Binding-site contacts:
Ligand atom O3 contacts residue PHE106 of chain 1.A at 3.6 Å.
Ligand atom C35 contacts residue TYR89 of chain 1.A at 3.7 Å (hydrophobic).
Ligand atom C3 contacts residue TRP66 of chain 1.A at 3.5 Å (hydrophobic).
Ligand atom C5 contacts residue TRP66 of chain 1.A at 3.9 Å (hydrophobic).
Ligand atom O4 contacts residue PHE43 of chain 1.A at 3.5 Å.
Ligand atom C35 contacts residue ILE98 of chain 1.A at 3.7 Å (hydrophobic).
Ligand atom C45 contacts residue GLY88 of chain 1.A at 3.4 Å.
Ligand atom C27 contacts residue TYR89 of chain 1.A at 3.6 Å (hydrophobic).
Ligand atom O5 contacts residue ASP44 of chain 1.A at 3.3 Å (salt-bridge).
Ligand atom O2 contacts residue VAL62 of chain 1.A at 3.2 Å.
Ligand atom O4 contacts residue TYR33 of chain 1.A at 3.3 Å.
Ligand atom O4 contacts residue PHE106 of chain 1.A at 3.7 Å.
Ligand atom O4 contacts residue ASP44 of chain 1.A at 3.3 Å (salt-bridge).
Ligand atom C9 contacts residue ASP44 of chain 1.A at 3.7 Å.
Ligand atom C42 contacts residue TYR89 of chain 1.A at 3.3 Å (hydrophobic).
Ligand atom C2 contacts residue TYR89 of chain 1.A at 3.5 Å (hydrophobic).
Ligand atom C4 contacts residue TRP66 of chain 1.A at 3.6 Å (hydrophobic).
Ligand atom C41 contacts residue PHE53 of chain 1.A at 3.7 Å (hydrophobic).
Ligand atom C29 contacts residue TYR89 of chain 1.A at 3.8 Å (hydrophobic).
Ligand atom O3 contacts residue TYR89 of chain 1.A at 2.6 Å (h-bond).
Ligand atom C36 contacts residue ARG49 of chain 1.A at 3.7 Å.
Ligand atom C4 contacts residue PHE53 of chain 1.A at 3.5 Å (hydrophobic).
Ligand atom C30 contacts residue TYR89 of chain 1.A at 3.8 Å (hydrophobic).
Ligand atom C8 contacts residue TYR89 of chain 1.A at 3.4 Å (hydrophobic).
Ligand atom N7 contacts residue TYR89 of chain 1.A at 3.8 Å.
Ligand atom C1 contacts residue TYR89 of chain 1.A at 3.4 Å (hydrophobic).
Ligand atom C10 contacts residue ASP44 of chain 1.A at 3.4 Å.
Ligand atom C14 contacts residue ASP44 of chain 1.A at 3.7 Å.
Ligand atom C5 contacts residue PHE53 of chain 1.A at 3.8 Å (hydrophobic).
Ligand atom C36 contacts residue PHE53 of chain 1.A at 3.7 Å (hydrophobic).
Ligand atom O6 contacts residue ASP44 of chain 1.A at 2.6 Å (salt-bridge).
Ligand atom C11 contacts residue TYR89 of chain 1.A at 3.6 Å (hydrophobic).
Ligand atom C36 contacts residue TYR33 of chain 1.A at 3.8 Å (hydrophobic).
Ligand atom C28 contacts residue MET61 of chain 1.A at 3.7 Å (hydrophobic).
Ligand atom O1 contacts residue TYR89 of chain 1.A at 3.6 Å.
Ligand atom O10 contacts residue MET61 of chain 1.A at 2.8 Å (h-bond).
Ligand atom O2 contacts residue ILE63 of chain 1.A at 2.9 Å (h-bond).
Ligand atom C5 contacts residue TYR33 of chain 1.A at 3.7 Å (hydrophobic).
Ligand atom C6 contacts residue TYR33 of chain 1.A at 3.7 Å (hydrophobic).
Ligand atom O5 contacts residue TYR33 of chain 1.A at 3.5 Å (h-bond).

The protein below binds the small molecule below.
Small molecule (SMILES): C=CC[C@@H]1/C=C(\C)C[C@H](C)C[C@H](OC)[C@H]2O[C@@](O)(C(=O)C(=O)N3CCCC[C@H]3C(=O)O[C@H](/C(C)=C/[C@@H]3CC[C@@H](O)[C@H](OC)C3)[C@H](C)[C@@H](O)CC1=O)[C@H](C)C[C@@H]2OC

Sequence of chain 1.A:
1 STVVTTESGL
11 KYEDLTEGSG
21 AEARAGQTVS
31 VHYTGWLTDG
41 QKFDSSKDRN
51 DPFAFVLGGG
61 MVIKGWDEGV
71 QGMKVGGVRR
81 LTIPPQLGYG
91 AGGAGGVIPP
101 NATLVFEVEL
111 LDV